The small molecule below binds the protein below.
Small molecule (SMILES): COC[C@@H](C)N

Binding-site contacts:
Ligand atom N04 contacts residue ARG316 of chain 1.B at 3.8 Å.
Ligand atom C08 contacts residue ARG316 of chain 1.B at 3.6 Å.
Ligand atom C09 contacts residue LEU319 of chain 1.B at 4.3 Å (hydrophobic).
Ligand atom N04 contacts residue TRP109 of chain 1.B at 4.2 Å.
Ligand atom N04 contacts residue LEU93 of chain 1.B at 4.1 Å.
Ligand atom O02 contacts residue TRP109 of chain 1.B at 3.8 Å.
Ligand atom O02 contacts residue ALA249 of chain 1.B at 3.6 Å.
Ligand atom C07 contacts residue THR321 of chain 1.B at 4.0 Å.
Ligand atom C08 contacts residue TRP109 of chain 1.B at 4.4 Å (hydrophobic).
Ligand atom C09 contacts residue ALA249 of chain 1.B at 4.1 Å (hydrophobic).
Ligand atom C07 contacts residue PHE251 of chain 1.B at 3.3 Å (hydrophobic).
Ligand atom O02 contacts residue PHE251 of chain 1.B at 4.1 Å.
Ligand atom C07 contacts residue ALA249 of chain 1.B at 3.8 Å (hydrophobic).
Ligand atom C15 contacts residue ARG316 of chain 1.B at 3.7 Å.

Sequence of chain 1.B:
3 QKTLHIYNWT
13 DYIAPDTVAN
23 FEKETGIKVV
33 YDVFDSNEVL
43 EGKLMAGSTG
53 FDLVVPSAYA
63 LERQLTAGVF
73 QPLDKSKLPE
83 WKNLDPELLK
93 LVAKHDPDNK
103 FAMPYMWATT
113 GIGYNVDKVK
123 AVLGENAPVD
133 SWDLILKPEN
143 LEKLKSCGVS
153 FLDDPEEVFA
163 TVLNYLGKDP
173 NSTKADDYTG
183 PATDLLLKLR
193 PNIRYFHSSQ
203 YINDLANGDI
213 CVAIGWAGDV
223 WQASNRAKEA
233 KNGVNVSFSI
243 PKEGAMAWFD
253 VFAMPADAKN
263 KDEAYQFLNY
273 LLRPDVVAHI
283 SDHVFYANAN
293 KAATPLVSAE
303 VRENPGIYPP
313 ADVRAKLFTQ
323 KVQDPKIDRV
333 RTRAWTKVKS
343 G